Sequence of chain 1.C:
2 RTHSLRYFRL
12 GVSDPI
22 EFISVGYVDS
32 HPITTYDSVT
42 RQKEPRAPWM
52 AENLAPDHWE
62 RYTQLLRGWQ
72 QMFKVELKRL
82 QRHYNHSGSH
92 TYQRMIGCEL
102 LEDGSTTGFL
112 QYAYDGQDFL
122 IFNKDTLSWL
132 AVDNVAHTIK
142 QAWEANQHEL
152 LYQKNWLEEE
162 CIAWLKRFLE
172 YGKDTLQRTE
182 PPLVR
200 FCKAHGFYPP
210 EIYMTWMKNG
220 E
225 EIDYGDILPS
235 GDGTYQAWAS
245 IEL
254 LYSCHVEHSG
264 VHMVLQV

A small-molecule ligand and the protein it binds are described below.
Small molecule (SMILES): CC/C=N/c1c(NC[C@H](O)[C@H](O)[C@H](O)CO)[nH]c(=O)[nH]c1=O

Binding-site contacts:
Ligand atom C2 contacts residue ARG10 of chain 1.C at 3.3 Å.
Ligand atom N5 contacts residue LYS44 of chain 1.C at 3.5 Å (salt-bridge).
Ligand atom N3 contacts residue ARG10 of chain 1.C at 3.6 Å (salt-bridge).
Ligand atom C8A contacts residue TYR8 of chain 1.C at 3.9 Å (hydrophobic).
Ligand atom C5' contacts residue TRP70 of chain 1.C at 3.5 Å (hydrophobic).
Ligand atom O4 contacts residue TYR8 of chain 1.C at 3.9 Å.
Ligand atom O4 contacts residue SER25 of chain 1.C at 3.2 Å (h-bond).
Ligand atom C8 contacts residue LYS44 of chain 1.C at 2.4 Å.
Ligand atom C4 contacts residue SER25 of chain 1.C at 3.7 Å.
Ligand atom O2 contacts residue ARG10 of chain 1.C at 2.8 Å (salt-bridge).
Ligand atom O3' contacts residue ILE97 of chain 1.C at 3.4 Å.
Ligand atom C6 contacts residue TYR8 of chain 1.C at 3.4 Å (hydrophobic).
Ligand atom C8 contacts residue TYR63 of chain 1.C at 4.0 Å (hydrophobic).
Ligand atom C7 contacts residue TYR63 of chain 1.C at 4.0 Å (hydrophobic).
Ligand atom C7 contacts residue LYS44 of chain 1.C at 1.3 Å.
Ligand atom C7 contacts residue TYR8 of chain 1.C at 3.8 Å (hydrophobic).
Ligand atom N3 contacts residue TYR8 of chain 1.C at 3.9 Å.
Ligand atom O2 contacts residue TYR8 of chain 1.C at 3.9 Å.
Ligand atom O2 contacts residue ILE97 of chain 1.C at 4.0 Å.
Ligand atom C4 contacts residue TYR8 of chain 1.C at 3.6 Å (hydrophobic).
Ligand atom O4' contacts residue TYR153 of chain 1.C at 3.9 Å.
Ligand atom C1' contacts residue TRP157 of chain 1.C at 3.5 Å (hydrophobic).
Ligand atom C8 contacts residue TYR8 of chain 1.C at 3.2 Å (hydrophobic).
Ligand atom O4' contacts residue GLN154 of chain 1.C at 3.5 Å (h-bond).
Ligand atom C4' contacts residue ARG95 of chain 1.C at 3.9 Å.
Ligand atom C4A contacts residue TRP70 of chain 1.C at 4.0 Å (hydrophobic).
Ligand atom O5' contacts residue TRP70 of chain 1.C at 3.8 Å.
Ligand atom O2 contacts residue ARG95 of chain 1.C at 3.5 Å (salt-bridge).
Ligand atom N3 contacts residue SER25 of chain 1.C at 3.3 Å (h-bond).
Ligand atom O2' contacts residue TRP70 of chain 1.C at 3.2 Å.
Ligand atom C5' contacts residue ARG10 of chain 1.C at 3.8 Å.
Ligand atom C2 contacts residue TYR8 of chain 1.C at 3.6 Å (hydrophobic).
Ligand atom C6 contacts residue LYS44 of chain 1.C at 2.4 Å.
Ligand atom O3' contacts residue ARG95 of chain 1.C at 3.2 Å (salt-bridge).
Ligand atom C4A contacts residue TYR8 of chain 1.C at 3.5 Å (hydrophobic).
Ligand atom N5 contacts residue TYR8 of chain 1.C at 3.5 Å.
Ligand atom O4 contacts residue LEU67 of chain 1.C at 3.5 Å.
Ligand atom N1 contacts residue TYR8 of chain 1.C at 3.8 Å.
Ligand atom N1 contacts residue ARG10 of chain 1.C at 3.7 Å.
Ligand atom C3' contacts residue ARG10 of chain 1.C at 3.8 Å.